This small molecule binds to this protein.
Small molecule (SMILES): CCCCC[C@H](CC(=O)NO)C(=O)N[C@H](C(=O)N1CCC[C@H]1CO)C(C)C

Sequence of chain 1.D:
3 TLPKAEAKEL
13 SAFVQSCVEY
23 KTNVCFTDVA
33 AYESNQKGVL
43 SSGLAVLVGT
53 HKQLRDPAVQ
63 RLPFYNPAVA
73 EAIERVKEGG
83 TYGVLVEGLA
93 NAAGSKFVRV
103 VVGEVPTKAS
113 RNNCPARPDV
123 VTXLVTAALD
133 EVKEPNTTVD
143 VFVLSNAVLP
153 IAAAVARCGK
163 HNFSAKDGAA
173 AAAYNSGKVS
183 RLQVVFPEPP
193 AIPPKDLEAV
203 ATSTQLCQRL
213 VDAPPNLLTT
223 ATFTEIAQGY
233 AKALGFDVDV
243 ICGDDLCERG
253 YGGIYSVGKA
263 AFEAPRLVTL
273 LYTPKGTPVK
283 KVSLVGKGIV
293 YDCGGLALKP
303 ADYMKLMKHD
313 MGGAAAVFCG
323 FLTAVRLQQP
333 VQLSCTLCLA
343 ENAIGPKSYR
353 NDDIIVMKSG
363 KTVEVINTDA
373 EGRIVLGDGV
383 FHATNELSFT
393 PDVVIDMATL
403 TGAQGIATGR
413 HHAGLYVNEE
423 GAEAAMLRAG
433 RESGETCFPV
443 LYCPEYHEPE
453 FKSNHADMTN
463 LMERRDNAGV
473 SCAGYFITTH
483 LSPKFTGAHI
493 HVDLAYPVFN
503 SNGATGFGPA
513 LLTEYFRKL

Sequence of chain 1.F:
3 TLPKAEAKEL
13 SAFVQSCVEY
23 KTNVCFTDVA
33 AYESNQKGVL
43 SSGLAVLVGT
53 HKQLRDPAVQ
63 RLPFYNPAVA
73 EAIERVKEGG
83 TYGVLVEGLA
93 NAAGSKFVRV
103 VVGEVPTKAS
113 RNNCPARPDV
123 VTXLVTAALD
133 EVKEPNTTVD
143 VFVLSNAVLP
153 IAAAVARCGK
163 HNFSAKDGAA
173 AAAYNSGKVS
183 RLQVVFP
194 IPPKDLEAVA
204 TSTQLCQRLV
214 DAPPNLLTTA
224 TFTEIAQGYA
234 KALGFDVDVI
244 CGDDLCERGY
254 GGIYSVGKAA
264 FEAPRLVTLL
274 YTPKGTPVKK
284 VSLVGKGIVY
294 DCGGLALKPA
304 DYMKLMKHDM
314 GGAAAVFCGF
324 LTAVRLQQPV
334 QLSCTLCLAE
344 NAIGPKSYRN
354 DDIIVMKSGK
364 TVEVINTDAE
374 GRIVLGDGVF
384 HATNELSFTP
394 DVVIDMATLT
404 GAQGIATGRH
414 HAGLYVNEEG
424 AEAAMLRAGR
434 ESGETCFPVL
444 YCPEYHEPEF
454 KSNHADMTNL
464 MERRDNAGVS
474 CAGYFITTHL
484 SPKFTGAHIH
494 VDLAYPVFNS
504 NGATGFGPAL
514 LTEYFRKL

Binding-site contacts:
Ligand atom N1 contacts residue LEU402 of chain 1.D at 3.0 Å (h-bond).
Ligand atom N1 contacts residue MN1 of chain 1.P at 2.8 Å.
Ligand atom N1 contacts residue MN1 of chain 1.Q at 2.8 Å.
Ligand atom O13 contacts residue GLY404 of chain 1.D at 3.0 Å (h-bond).
Ligand atom O4 contacts residue ASP294 of chain 1.D at 3.2 Å (salt-bridge).
Ligand atom O4 contacts residue ASP371 of chain 1.D at 2.5 Å (salt-bridge).
Ligand atom O2 contacts residue MN1 of chain 1.P at 1.9 Å.
Ligand atom C10 contacts residue LEU463 of chain 1.D at 3.9 Å (hydrophobic).
Ligand atom N1 contacts residue ASP371 of chain 1.D at 3.6 Å.
Ligand atom O13 contacts residue THR403 of chain 1.D at 4.1 Å.
Ligand atom C11 contacts residue LEU463 of chain 1.D at 4.0 Å (hydrophobic).
Ligand atom O4 contacts residue GLU373 of chain 1.D at 3.7 Å.
Ligand atom C11 contacts residue ASN369 of chain 1.D at 4.0 Å.
Ligand atom C8 contacts residue ALA372 of chain 1.D at 3.9 Å (hydrophobic).
Ligand atom O2 contacts residue ASP371 of chain 1.D at 3.0 Å (salt-bridge).
Ligand atom C3 contacts residue LEU402 of chain 1.D at 3.7 Å (hydrophobic).
Ligand atom C3 contacts residue ASP294 of chain 1.D at 3.7 Å.
Ligand atom C12 contacts residue GLY404 of chain 1.D at 3.8 Å.
Ligand atom C3 contacts residue LYS301 of chain 1.D at 4.1 Å.
Ligand atom C8 contacts residue ASP371 of chain 1.D at 3.9 Å.
Ligand atom N1 contacts residue GLU373 of chain 1.D at 3.9 Å.
Ligand atom O2 contacts residue LEU402 of chain 1.D at 4.1 Å.
Ligand atom C3 contacts residue MN1 of chain 1.P at 3.6 Å.
Ligand atom C25 contacts residue ILE408 of chain 1.F at 3.9 Å (hydrophobic).
Ligand atom C26 contacts residue ILE408 of chain 1.D at 3.7 Å (hydrophobic).
Ligand atom C3 contacts residue MN1 of chain 1.Q at 2.7 Å.
Ligand atom O2 contacts residue GLU373 of chain 1.D at 2.6 Å (salt-bridge).
Ligand atom N1 contacts residue LYS289 of chain 1.D at 3.4 Å (salt-bridge).
Ligand atom C5 contacts residue LEU402 of chain 1.D at 3.6 Å (hydrophobic).
Ligand atom O27 contacts residue ILE408 of chain 1.D at 3.9 Å.
Ligand atom O4 contacts residue MN1 of chain 1.Q at 1.9 Å.
Ligand atom O2 contacts residue MN1 of chain 1.Q at 1.9 Å.
Ligand atom C3 contacts residue ASP371 of chain 1.D at 3.4 Å.
Ligand atom O4 contacts residue MN1 of chain 1.P at 3.8 Å.
Ligand atom O2 contacts residue ASP294 of chain 1.D at 2.5 Å (salt-bridge).
Ligand atom O2 contacts residue ASP312 of chain 1.D at 3.8 Å.
Ligand atom C26 contacts residue ALA405 of chain 1.D at 4.0 Å (hydrophobic).
Ligand atom O4 contacts residue LYS301 of chain 1.D at 3.4 Å (salt-bridge).
Ligand atom N1 contacts residue ASP294 of chain 1.D at 3.4 Å (salt-bridge).
Ligand atom O2 contacts residue LYS289 of chain 1.D at 2.9 Å (salt-bridge).